Sequence of chain 1.A:
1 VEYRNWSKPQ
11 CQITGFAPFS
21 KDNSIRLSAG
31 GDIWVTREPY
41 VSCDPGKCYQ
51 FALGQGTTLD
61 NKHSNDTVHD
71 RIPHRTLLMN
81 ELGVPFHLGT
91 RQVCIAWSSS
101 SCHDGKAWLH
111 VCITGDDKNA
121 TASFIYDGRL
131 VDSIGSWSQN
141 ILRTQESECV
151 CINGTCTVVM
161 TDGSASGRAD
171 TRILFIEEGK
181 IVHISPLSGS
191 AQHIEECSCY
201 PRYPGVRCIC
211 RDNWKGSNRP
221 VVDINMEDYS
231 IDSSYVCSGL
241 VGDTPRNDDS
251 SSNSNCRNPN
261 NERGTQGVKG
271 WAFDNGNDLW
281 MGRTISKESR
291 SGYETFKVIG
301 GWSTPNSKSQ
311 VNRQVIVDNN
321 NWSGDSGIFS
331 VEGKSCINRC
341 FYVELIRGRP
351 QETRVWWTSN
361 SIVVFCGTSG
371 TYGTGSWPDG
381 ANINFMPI

The protein below binds the small molecule below.
Small molecule (SMILES): CC(=O)N[C@H]1[C@H](O[C@H]2[C@H](O)[C@@H](NC(C)=O)CO[C@@H]2CO)O[C@H](CO)[C@@H](O[C@@H]2O[C@H](CO[C@H]3O[C@H](CO[C@H]4O[C@H](CO)[C@@H](O)[C@H](O)[C@@H]4O)[C@@H](O)[C@H](O[C@H]4O[C@H](CO)[C@@H](O)[C@H](O)[C@@H]4O)[C@@H]3O)[C@@H](O)[C@H](O[C@H]3O[C@H](CO)[C@@H](O)[C@H](O)[C@@H]3O)[C@@H]2O)[C@@H]1O

Sequence of chain 1.B:
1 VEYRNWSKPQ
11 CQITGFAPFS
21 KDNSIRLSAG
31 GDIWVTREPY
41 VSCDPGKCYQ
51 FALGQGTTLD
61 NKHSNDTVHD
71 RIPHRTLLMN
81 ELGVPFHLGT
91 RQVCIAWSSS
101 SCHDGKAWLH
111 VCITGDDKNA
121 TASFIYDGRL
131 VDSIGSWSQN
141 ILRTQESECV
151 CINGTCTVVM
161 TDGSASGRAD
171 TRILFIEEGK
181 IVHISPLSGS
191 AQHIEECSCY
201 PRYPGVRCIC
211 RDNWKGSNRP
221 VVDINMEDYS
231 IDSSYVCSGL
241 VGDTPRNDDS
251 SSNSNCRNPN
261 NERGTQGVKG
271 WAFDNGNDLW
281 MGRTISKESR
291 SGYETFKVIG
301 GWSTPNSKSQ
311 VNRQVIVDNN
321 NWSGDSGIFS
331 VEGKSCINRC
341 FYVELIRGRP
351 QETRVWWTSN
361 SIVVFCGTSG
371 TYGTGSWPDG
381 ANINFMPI

Binding-site contacts:
Ligand atom C6 contacts residue GLN310 of chain 1.B at 3.5 Å.
Ligand atom O4 contacts residue ARG313 of chain 1.B at 3.3 Å (salt-bridge).
Ligand atom C5 contacts residue ASN119 of chain 1.A at 3.6 Å.
Ligand atom O6 contacts residue TYR372 of chain 1.B at 3.5 Å.
Ligand atom C2 contacts residue ASN119 of chain 1.A at 2.4 Å.
Ligand atom C3 contacts residue GLN310 of chain 1.B at 3.5 Å.
Ligand atom O5 contacts residue THR374 of chain 1.B at 3.5 Å.
Ligand atom O2 contacts residue ARG313 of chain 1.B at 3.4 Å.
Ligand atom O3 contacts residue GLN310 of chain 1.B at 3.3 Å (h-bond).
Ligand atom C6 contacts residue TYR372 of chain 1.B at 3.5 Å (hydrophobic).
Ligand atom C2 contacts residue ARG313 of chain 1.B at 3.8 Å.
Ligand atom O3 contacts residue ASN312 of chain 1.B at 3.0 Å (h-bond).
Ligand atom O5 contacts residue ASN119 of chain 1.A at 2.4 Å (h-bond).
Ligand atom C6 contacts residue GLY373 of chain 1.B at 3.5 Å.
Ligand atom O5 contacts residue GLY373 of chain 1.B at 3.5 Å.
Ligand atom O3 contacts residue GLN310 of chain 1.B at 3.5 Å (h-bond).
Ligand atom N2 contacts residue ASN119 of chain 1.A at 2.9 Å (h-bond).
Ligand atom C3 contacts residue ASN312 of chain 1.B at 3.6 Å.
Ligand atom C6 contacts residue ILE299 of chain 1.B at 3.6 Å (hydrophobic).
Ligand atom O4 contacts residue ARG313 of chain 1.B at 3.3 Å (salt-bridge).
Ligand atom O6 contacts residue THR374 of chain 1.B at 3.6 Å.
Ligand atom C1 contacts residue SER309 of chain 1.B at 3.5 Å.
Ligand atom O4 contacts residue ASN312 of chain 1.B at 3.5 Å (h-bond).
Ligand atom O6 contacts residue ILE299 of chain 1.B at 3.7 Å.
Ligand atom C3 contacts residue ASN119 of chain 1.A at 3.8 Å.
Ligand atom O2 contacts residue GLN310 of chain 1.B at 2.8 Å (h-bond).
Ligand atom O6 contacts residue VAL311 of chain 1.B at 3.6 Å.
Ligand atom O2 contacts residue VAL311 of chain 1.B at 3.5 Å.
Ligand atom O4 contacts residue VAL311 of chain 1.B at 3.8 Å.
Ligand atom C4 contacts residue GLN310 of chain 1.B at 3.4 Å.
Ligand atom O5 contacts residue ILE299 of chain 1.B at 3.9 Å.
Ligand atom O7 contacts residue ASN119 of chain 1.A at 3.3 Å (h-bond).
Ligand atom O2 contacts residue ASN312 of chain 1.B at 3.9 Å.
Ligand atom C1 contacts residue ASN119 of chain 1.A at 1.4 Å.
Ligand atom O5 contacts residue SER309 of chain 1.B at 3.7 Å.
Ligand atom O6 contacts residue GLY373 of chain 1.B at 2.8 Å (h-bond).
Ligand atom C7 contacts residue ASN119 of chain 1.A at 3.4 Å.
Ligand atom O5 contacts residue VAL311 of chain 1.B at 3.6 Å.
Ligand atom C2 contacts residue GLN310 of chain 1.B at 3.7 Å.
Ligand atom O3 contacts residue ASP249 of chain 1.B at 3.8 Å.